Sequence of chain 1.C:
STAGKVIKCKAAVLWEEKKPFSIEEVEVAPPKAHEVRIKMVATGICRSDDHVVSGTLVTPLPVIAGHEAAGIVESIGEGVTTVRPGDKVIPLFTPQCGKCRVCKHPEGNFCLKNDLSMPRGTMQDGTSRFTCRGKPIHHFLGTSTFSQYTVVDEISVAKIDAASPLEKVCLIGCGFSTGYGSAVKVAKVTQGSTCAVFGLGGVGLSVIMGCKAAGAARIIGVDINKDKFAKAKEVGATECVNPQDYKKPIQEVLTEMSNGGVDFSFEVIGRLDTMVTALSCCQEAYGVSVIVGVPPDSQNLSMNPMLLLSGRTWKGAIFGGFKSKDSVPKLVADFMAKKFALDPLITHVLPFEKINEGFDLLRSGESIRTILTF

Binding-site contacts:
Ligand atom C5 contacts residue SER48 of chain 1.C at 4.1 Å.
Ligand atom C3 contacts residue ILE318 of chain 1.C at 4.1 Å (hydrophobic).
Ligand atom N8 contacts residue HIS67 of chain 1.C at 4.4 Å.
Ligand atom C7 contacts residue PHE93 of chain 1.C at 3.4 Å (hydrophobic).
Ligand atom O9 contacts residue HIS67 of chain 1.C at 2.6 Å (h-bond).
Ligand atom C3 contacts residue VAL294 of chain 1.C at 3.2 Å (hydrophobic).
Ligand atom C2 contacts residue LEU116 of chain 1.C at 4.3 Å (hydrophobic).
Ligand atom O9 contacts residue CYS174 of chain 1.C at 3.5 Å (h-bond).
Ligand atom O9 contacts residue ZN1 of chain 1.M at 2.5 Å.
Ligand atom C7 contacts residue SER48 of chain 1.C at 3.8 Å.
Ligand atom O9 contacts residue NAD1 of chain 1.O at 3.8 Å.
Ligand atom N8 contacts residue NAD1 of chain 1.O at 4.2 Å.
Ligand atom C6 contacts residue SER48 of chain 1.C at 3.8 Å.
Ligand atom O9 contacts residue SER48 of chain 1.C at 2.8 Å (h-bond).
Ligand atom O9 contacts residue CYS46 of chain 1.C at 3.8 Å.
Ligand atom C1 contacts residue PHE93 of chain 1.C at 4.2 Å (hydrophobic).
Ligand atom C6 contacts residue LEU141 of chain 1.C at 4.3 Å (hydrophobic).
Ligand atom C3 contacts residue LEU309 of chain 1.B at 3.9 Å (hydrophobic).
Ligand atom C2 contacts residue ILE318 of chain 1.C at 4.2 Å (hydrophobic).
Ligand atom N8 contacts residue PHE93 of chain 1.C at 3.0 Å.
Ligand atom C2 contacts residue NAD1 of chain 1.O at 3.4 Å.
Ligand atom O9 contacts residue PHE93 of chain 1.C at 4.5 Å.
Ligand atom C4 contacts residue LEU57 of chain 1.C at 4.1 Å (hydrophobic).
Ligand atom C7 contacts residue HIS67 of chain 1.C at 3.0 Å.
Ligand atom C3 contacts residue NAD1 of chain 1.O at 3.8 Å.
Ligand atom C7 contacts residue ZN1 of chain 1.M at 3.2 Å.
Ligand atom C1 contacts residue SER48 of chain 1.C at 3.6 Å.
Ligand atom C4 contacts residue VAL294 of chain 1.C at 3.4 Å (hydrophobic).
Ligand atom C7 contacts residue CYS174 of chain 1.C at 3.5 Å (hydrophobic).
Ligand atom N8 contacts residue LEU141 of chain 1.C at 4.3 Å.
Ligand atom C2 contacts residue VAL294 of chain 1.C at 4.4 Å (hydrophobic).
Ligand atom C7 contacts residue LEU141 of chain 1.C at 4.4 Å (hydrophobic).
Ligand atom C7 contacts residue NAD1 of chain 1.O at 4.1 Å.
Ligand atom C5 contacts residue VAL294 of chain 1.C at 3.6 Å (hydrophobic).
Ligand atom C2 contacts residue PHE93 of chain 1.C at 4.1 Å (hydrophobic).
Ligand atom N8 contacts residue SER48 of chain 1.C at 4.3 Å.
Ligand atom C5 contacts residue LEU57 of chain 1.C at 3.5 Å (hydrophobic).
Ligand atom C1 contacts residue NAD1 of chain 1.O at 4.1 Å.
Ligand atom C6 contacts residue LEU57 of chain 1.C at 4.0 Å (hydrophobic).

The protein below binds the small molecule below.
Small molecule (SMILES): O=CNC1CCCCC1

Sequence of chain 1.B:
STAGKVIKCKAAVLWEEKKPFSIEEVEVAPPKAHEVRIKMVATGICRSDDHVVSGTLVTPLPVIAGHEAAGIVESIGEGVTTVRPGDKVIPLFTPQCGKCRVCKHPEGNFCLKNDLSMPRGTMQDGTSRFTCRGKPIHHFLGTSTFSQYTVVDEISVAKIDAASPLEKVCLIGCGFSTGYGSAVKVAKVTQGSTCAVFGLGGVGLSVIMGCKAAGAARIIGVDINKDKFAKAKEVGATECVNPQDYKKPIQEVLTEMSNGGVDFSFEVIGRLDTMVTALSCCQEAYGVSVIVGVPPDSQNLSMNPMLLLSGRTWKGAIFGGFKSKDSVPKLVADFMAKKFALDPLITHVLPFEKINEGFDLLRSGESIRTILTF